Binding-site contacts:
Ligand atom CG2 contacts residue TRP147 of chain 1.X at 3.5 Å (hydrophobic).
Ligand atom C contacts residue GLU63 of chain 1.X at 3.5 Å.
Ligand atom O contacts residue TRP147 of chain 1.X at 3.0 Å (h-bond).
Ligand atom CG1 contacts residue TYR99 of chain 1.X at 3.6 Å (hydrophobic).
Ligand atom N contacts residue GLU63 of chain 1.X at 3.0 Å (salt-bridge).
Ligand atom CD2 contacts residue TYR159 of chain 1.X at 3.5 Å (hydrophobic).
Ligand atom N contacts residue TYR7 of chain 1.X at 3.4 Å (h-bond).
Ligand atom CG1 contacts residue ASP77 of chain 1.X at 3.4 Å.
Ligand atom CD2 contacts residue GLN155 of chain 1.X at 3.5 Å.
Ligand atom O contacts residue TYR7 of chain 1.X at 3.2 Å.
Ligand atom CG1 contacts residue TYR123 of chain 1.X at 3.5 Å (hydrophobic).
Ligand atom CE1 contacts residue LYS66 of chain 1.X at 3.5 Å.
Ligand atom O contacts residue HIS70 of chain 1.X at 2.7 Å (h-bond).
Ligand atom CD1 contacts residue GLU63 of chain 1.X at 3.4 Å.
Ligand atom C contacts residue TYR7 of chain 1.X at 3.1 Å (hydrophobic).
Ligand atom O contacts residue LYS66 of chain 1.X at 3.6 Å.
Ligand atom N contacts residue TYR7 of chain 1.X at 2.3 Å (h-bond).
Ligand atom CA contacts residue TYR99 of chain 1.X at 3.5 Å (hydrophobic).
Ligand atom C contacts residue THR73 of chain 1.X at 3.2 Å.
Ligand atom OXT contacts residue THR80 of chain 1.X at 3.0 Å.
Ligand atom CB contacts residue ASP77 of chain 1.X at 3.3 Å.
Ligand atom CG1 contacts residue THR143 of chain 1.X at 3.2 Å.
Ligand atom CD1 contacts residue ALA69 of chain 1.X at 3.6 Å (hydrophobic).
Ligand atom C contacts residue ASP77 of chain 1.X at 3.5 Å.
Ligand atom O contacts residue THR143 of chain 1.X at 3.3 Å (h-bond).
Ligand atom CB contacts residue TYR99 of chain 1.X at 3.4 Å (hydrophobic).
Ligand atom CG2 contacts residue THR73 of chain 1.X at 3.3 Å.
Ligand atom O contacts residue HIS70 of chain 1.X at 3.4 Å.
Ligand atom CG1 contacts residue HIS70 of chain 1.X at 3.4 Å.
Ligand atom N contacts residue GLU63 of chain 1.X at 3.3 Å (salt-bridge).
Ligand atom N contacts residue TYR99 of chain 1.X at 2.7 Å (h-bond).
Ligand atom CA contacts residue TYR7 of chain 1.X at 3.2 Å (hydrophobic).
Ligand atom C contacts residue TYR99 of chain 1.X at 3.5 Å (hydrophobic).
Ligand atom O contacts residue THR73 of chain 1.X at 2.1 Å (h-bond).
Ligand atom CA contacts residue ASP77 of chain 1.X at 3.5 Å.
Ligand atom O contacts residue TYR84 of chain 1.X at 3.4 Å (h-bond).
Ligand atom CG2 contacts residue TYR7 of chain 1.X at 3.4 Å (hydrophobic).
Ligand atom CA contacts residue GLU63 of chain 1.X at 3.2 Å.
Ligand atom O contacts residue TYR159 of chain 1.X at 2.6 Å (h-bond).
Ligand atom N contacts residue ASP77 of chain 1.X at 2.6 Å (salt-bridge).

A small-molecule ligand and the protein it binds are described below.
Small molecule (SMILES): CC[C@H](C)[C@H](NC(=O)[C@H](CC(C)C)NC(=O)[C@H](CC1=NC=NC1)NC(=O)[C@H](CC(=O)O)NC(=O)[C@H](CC(C)C)NC(=O)[C@@H](NC(=O)[C@@H](N)Cc1ccc(O)cc1)C(C)C)C(=O)N[C@H](C(=O)N[C@H](C(=O)O)C(C)C)C(C)C

Sequence of chain 1.X:
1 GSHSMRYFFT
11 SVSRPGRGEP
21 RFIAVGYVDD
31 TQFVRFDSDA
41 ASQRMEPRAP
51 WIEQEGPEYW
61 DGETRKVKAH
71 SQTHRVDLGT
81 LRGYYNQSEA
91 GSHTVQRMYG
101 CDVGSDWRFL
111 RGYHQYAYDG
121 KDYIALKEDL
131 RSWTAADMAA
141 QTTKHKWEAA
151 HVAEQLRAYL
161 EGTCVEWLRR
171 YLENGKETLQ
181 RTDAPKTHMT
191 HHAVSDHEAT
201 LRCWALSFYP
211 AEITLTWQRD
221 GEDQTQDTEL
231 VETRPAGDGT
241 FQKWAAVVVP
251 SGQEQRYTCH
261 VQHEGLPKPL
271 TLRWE